Sequence of chain 1.A:
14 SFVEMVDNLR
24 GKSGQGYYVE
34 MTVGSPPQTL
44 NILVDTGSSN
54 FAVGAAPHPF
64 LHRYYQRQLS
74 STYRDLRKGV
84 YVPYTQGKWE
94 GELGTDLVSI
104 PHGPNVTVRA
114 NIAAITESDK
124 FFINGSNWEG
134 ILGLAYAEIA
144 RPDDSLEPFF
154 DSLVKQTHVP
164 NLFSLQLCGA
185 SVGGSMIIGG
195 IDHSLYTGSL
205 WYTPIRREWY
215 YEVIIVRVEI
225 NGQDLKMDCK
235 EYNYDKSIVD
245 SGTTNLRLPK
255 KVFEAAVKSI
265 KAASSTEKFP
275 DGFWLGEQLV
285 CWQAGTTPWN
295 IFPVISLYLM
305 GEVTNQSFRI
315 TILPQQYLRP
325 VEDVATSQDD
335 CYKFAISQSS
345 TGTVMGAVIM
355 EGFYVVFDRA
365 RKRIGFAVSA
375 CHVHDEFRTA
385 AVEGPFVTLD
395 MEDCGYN

Binding-site contacts:
Ligand atom C69 contacts residue PRO86 of chain 1.A at 3.5 Å (hydrophobic).
Ligand atom O55 contacts residue GLY50 of chain 1.A at 3.4 Å (h-bond).
Ligand atom C73 contacts residue THR88 of chain 1.A at 3.3 Å.
Ligand atom N60 contacts residue GLY50 of chain 1.A at 3.0 Å (h-bond).
Ligand atom C25 contacts residue THR248 of chain 1.A at 3.4 Å.
Ligand atom O55 contacts residue TYR87 of chain 1.A at 3.4 Å.
Ligand atom C62 contacts residue ASP244 of chain 1.A at 3.4 Å.
Ligand atom C9 contacts residue GLY246 of chain 1.A at 3.3 Å.
Ligand atom C53 contacts residue ASP48 of chain 1.A at 3.7 Å.
Ligand atom C36 contacts residue THR247 of chain 1.A at 3.7 Å.
Ligand atom C14 contacts residue GLN89 of chain 1.A at 3.3 Å.
Ligand atom C14 contacts residue PHE124 of chain 1.A at 3.7 Å (hydrophobic).
Ligand atom C16 contacts residue GLN89 of chain 1.A at 3.5 Å.
Ligand atom O52 contacts residue THR88 of chain 1.A at 3.2 Å (h-bond).
Ligand atom C66 contacts residue TYR214 of chain 1.A at 3.6 Å (hydrophobic).
Ligand atom C77 contacts residue VAL85 of chain 1.A at 3.5 Å (hydrophobic).
Ligand atom O52 contacts residue TYR87 of chain 1.A at 3.4 Å.
Ligand atom C62 contacts residue GLY50 of chain 1.A at 3.5 Å.
Ligand atom O18 contacts residue ILE126 of chain 1.A at 3.6 Å.
Ligand atom C66 contacts residue GLY50 of chain 1.A at 3.2 Å.
Ligand atom O46 contacts residue ASN249 of chain 1.A at 3.2 Å (h-bond).
Ligand atom O18 contacts residue TRP131 of chain 1.A at 3.5 Å.
Ligand atom C5 contacts residue ASP48 of chain 1.A at 3.5 Å.
Ligand atom C22 contacts residue GLY29 of chain 1.A at 3.5 Å.
Ligand atom O55 contacts residue SER51 of chain 1.A at 3.6 Å.
Ligand atom O52 contacts residue GLN89 of chain 1.A at 3.1 Å (h-bond).
Ligand atom C57 contacts residue ASP244 of chain 1.A at 3.4 Å.
Ligand atom C9 contacts residue LEU46 of chain 1.A at 3.4 Å (hydrophobic).
Ligand atom C22 contacts residue GLN28 of chain 1.A at 3.4 Å.
Ligand atom N1 contacts residue GLY246 of chain 1.A at 3.0 Å (h-bond).
Ligand atom O55 contacts residue ASP48 of chain 1.A at 2.6 Å (salt-bridge).
Ligand atom C45 contacts residue ASN249 of chain 1.A at 3.7 Å.
Ligand atom C71 contacts residue THR88 of chain 1.A at 3.6 Å.
Ligand atom C33 contacts residue GLY246 of chain 1.A at 3.4 Å.
Ligand atom C28 contacts residue GLN89 of chain 1.A at 3.5 Å.
Ligand atom O31 contacts residue GLN89 of chain 1.A at 3.7 Å.
Ligand atom C3 contacts residue TYR87 of chain 1.A at 3.6 Å (hydrophobic).
Ligand atom N60 contacts residue ASP244 of chain 1.A at 2.8 Å (salt-bridge).
Ligand atom C19 contacts residue LEU46 of chain 1.A at 3.6 Å (hydrophobic).
Ligand atom C47 contacts residue ASN249 of chain 1.A at 3.2 Å.

This protein binds this small molecule.
Small molecule (SMILES): CC(=O)COc1cc2cc(c1)C(=O)N[C@H]([C@H](O)CNCc1cccc(C(C)C)c1)Cc1cccc(c1)OCCCCO2